Binding-site contacts:
Ligand atom N2 contacts residue ASN776 of chain 1.A at 2.8 Å (h-bond).
Ligand atom C2 contacts residue ASN776 of chain 1.A at 2.4 Å.
Ligand atom C1 contacts residue ASN776 of chain 1.A at 1.4 Å.
Ligand atom C8 contacts residue ASN776 of chain 1.A at 4.4 Å.
Ligand atom C3 contacts residue ASN776 of chain 1.A at 3.8 Å.
Ligand atom O5 contacts residue ASN776 of chain 1.A at 2.5 Å (h-bond).
Ligand atom C5 contacts residue ASN776 of chain 1.A at 3.8 Å.
Ligand atom O7 contacts residue ASN776 of chain 1.A at 3.5 Å (h-bond).
Ligand atom C4 contacts residue ASN776 of chain 1.A at 4.3 Å.
Ligand atom C7 contacts residue ASN776 of chain 1.A at 3.4 Å.
Ligand atom O6 contacts residue ASN776 of chain 1.A at 4.3 Å.

The protein below binds the small molecule below.
Small molecule (SMILES): CC(=O)N[C@@H]1[C@@H](O)[C@H](O)[C@@H](CO)O[C@H]1O

Sequence of chain 1.A:
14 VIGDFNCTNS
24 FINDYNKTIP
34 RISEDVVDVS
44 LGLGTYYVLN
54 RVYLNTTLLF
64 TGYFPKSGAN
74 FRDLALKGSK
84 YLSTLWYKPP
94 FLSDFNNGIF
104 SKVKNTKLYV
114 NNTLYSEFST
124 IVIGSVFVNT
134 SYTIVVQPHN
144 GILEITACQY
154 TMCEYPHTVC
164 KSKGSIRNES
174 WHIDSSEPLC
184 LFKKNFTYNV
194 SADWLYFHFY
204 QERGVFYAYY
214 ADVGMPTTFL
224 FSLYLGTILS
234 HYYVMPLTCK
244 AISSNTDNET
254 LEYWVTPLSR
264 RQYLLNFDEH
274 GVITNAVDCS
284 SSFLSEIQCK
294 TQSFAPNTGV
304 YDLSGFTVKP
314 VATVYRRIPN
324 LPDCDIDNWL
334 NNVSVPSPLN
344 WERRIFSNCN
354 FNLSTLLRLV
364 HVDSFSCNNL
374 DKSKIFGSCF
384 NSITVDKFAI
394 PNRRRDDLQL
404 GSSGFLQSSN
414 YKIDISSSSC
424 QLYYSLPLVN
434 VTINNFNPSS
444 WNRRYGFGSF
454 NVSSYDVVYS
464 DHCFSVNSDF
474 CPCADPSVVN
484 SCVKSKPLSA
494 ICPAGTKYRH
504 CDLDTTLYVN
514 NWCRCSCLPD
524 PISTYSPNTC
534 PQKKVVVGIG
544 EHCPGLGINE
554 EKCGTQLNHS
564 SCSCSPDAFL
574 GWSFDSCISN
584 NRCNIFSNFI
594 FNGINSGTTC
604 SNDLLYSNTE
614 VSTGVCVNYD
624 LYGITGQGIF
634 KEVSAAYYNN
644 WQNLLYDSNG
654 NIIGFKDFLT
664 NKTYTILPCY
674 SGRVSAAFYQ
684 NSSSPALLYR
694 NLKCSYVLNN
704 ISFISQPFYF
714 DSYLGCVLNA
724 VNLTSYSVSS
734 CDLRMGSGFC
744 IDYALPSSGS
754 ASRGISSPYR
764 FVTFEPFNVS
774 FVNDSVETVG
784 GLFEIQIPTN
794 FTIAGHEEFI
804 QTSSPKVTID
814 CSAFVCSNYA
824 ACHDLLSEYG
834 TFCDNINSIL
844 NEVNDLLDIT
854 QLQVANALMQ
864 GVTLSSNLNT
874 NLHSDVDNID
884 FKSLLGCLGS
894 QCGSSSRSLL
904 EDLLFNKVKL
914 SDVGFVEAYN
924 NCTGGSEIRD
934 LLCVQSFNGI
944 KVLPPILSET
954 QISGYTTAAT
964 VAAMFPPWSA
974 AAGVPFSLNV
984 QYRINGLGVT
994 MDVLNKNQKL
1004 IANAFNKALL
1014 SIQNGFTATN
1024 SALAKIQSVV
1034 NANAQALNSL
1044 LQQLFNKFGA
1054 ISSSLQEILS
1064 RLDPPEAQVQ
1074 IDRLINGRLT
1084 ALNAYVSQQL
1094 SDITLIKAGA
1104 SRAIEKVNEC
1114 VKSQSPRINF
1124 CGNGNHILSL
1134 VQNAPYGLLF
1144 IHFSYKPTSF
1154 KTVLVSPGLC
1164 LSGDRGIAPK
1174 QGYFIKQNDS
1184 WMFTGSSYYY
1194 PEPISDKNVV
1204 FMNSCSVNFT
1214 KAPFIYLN